A protein and the small-molecule ligand that binds it are described below.
Small molecule (SMILES): CC(=O)Nc1cccc(C(=O)N2CCSCC2)c1

Sequence of chain 2.A:
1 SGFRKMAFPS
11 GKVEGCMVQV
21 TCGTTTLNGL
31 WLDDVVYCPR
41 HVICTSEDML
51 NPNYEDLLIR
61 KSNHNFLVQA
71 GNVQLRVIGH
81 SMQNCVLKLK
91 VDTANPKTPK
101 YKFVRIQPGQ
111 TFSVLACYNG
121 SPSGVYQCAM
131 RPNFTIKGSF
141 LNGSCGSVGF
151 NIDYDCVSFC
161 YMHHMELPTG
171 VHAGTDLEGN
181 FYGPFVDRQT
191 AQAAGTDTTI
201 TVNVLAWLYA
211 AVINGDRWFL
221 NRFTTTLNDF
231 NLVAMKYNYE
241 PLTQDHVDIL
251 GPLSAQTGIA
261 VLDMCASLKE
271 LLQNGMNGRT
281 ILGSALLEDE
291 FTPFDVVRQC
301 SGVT

Binding-site contacts:
Ligand atom N contacts residue CYS145 of chain 2.A at 3.6 Å.
Ligand atom C1 contacts residue SER144 of chain 2.A at 4.5 Å.
Ligand atom O1 contacts residue THR26 of chain 2.A at 3.1 Å (h-bond).
Ligand atom C1 contacts residue ASN142 of chain 2.A at 4.4 Å.
Ligand atom C1 contacts residue GLY143 of chain 2.A at 3.8 Å.
Ligand atom C7 contacts residue THR26 of chain 2.A at 3.8 Å.
Ligand atom C4 contacts residue ASN142 of chain 2.A at 3.2 Å.
Ligand atom C7 contacts residue GLY143 of chain 2.A at 4.1 Å.
Ligand atom C5 contacts residue ASN142 of chain 2.A at 3.1 Å.
Ligand atom C9 contacts residue GLY143 of chain 2.A at 3.7 Å.
Ligand atom C12 contacts residue THR26 of chain 2.A at 4.4 Å.
Ligand atom C2 contacts residue GLY143 of chain 2.A at 4.4 Å.
Ligand atom C contacts residue HIS41 of chain 2.A at 3.2 Å.
Ligand atom C1 contacts residue HIS41 of chain 2.A at 4.3 Å.
Ligand atom N1 contacts residue ASN142 of chain 2.A at 4.2 Å.
Ligand atom N contacts residue GLY143 of chain 2.A at 4.5 Å.
Ligand atom C contacts residue LEU27 of chain 2.A at 4.0 Å (hydrophobic).
Ligand atom N1 contacts residue THR26 of chain 2.A at 4.1 Å.
Ligand atom C2 contacts residue ASN142 of chain 2.A at 3.5 Å.
Ligand atom C7 contacts residue ASN142 of chain 2.A at 4.0 Å.
Ligand atom O contacts residue GLY143 of chain 2.A at 2.6 Å (h-bond).
Ligand atom C8 contacts residue THR26 of chain 2.A at 3.7 Å.
Ligand atom O1 contacts residue THR24 of chain 2.A at 3.8 Å.
Ligand atom O contacts residue CYS145 of chain 2.A at 3.2 Å (h-bond).
Ligand atom O contacts residue SER144 of chain 2.A at 3.4 Å (h-bond).
Ligand atom C9 contacts residue ASN142 of chain 2.A at 3.2 Å.
Ligand atom C contacts residue CYS145 of chain 2.A at 1.8 Å (hydrophobic).
Ligand atom C6 contacts residue THR26 of chain 2.A at 4.3 Å.
Ligand atom C10 contacts residue ASN142 of chain 2.A at 2.9 Å.
Ligand atom N contacts residue HIS41 of chain 2.A at 4.2 Å.
Ligand atom C3 contacts residue ASN142 of chain 2.A at 3.0 Å.
Ligand atom C1 contacts residue CYS145 of chain 2.A at 2.7 Å (hydrophobic).
Ligand atom C6 contacts residue ASN142 of chain 2.A at 3.8 Å.
Ligand atom O1 contacts residue THR25 of chain 2.A at 3.7 Å.
Ligand atom O contacts residue LEU141 of chain 2.A at 4.4 Å.
Ligand atom N contacts residue ASN142 of chain 2.A at 4.1 Å.
Ligand atom O contacts residue ASN142 of chain 2.A at 3.7 Å.
Ligand atom C8 contacts residue ASN142 of chain 2.A at 4.5 Å.